This protein binds this small molecule.
Small molecule (SMILES): CC(=O)N[C@@H]1[C@@H](O)[C@H](O)[C@@H](CO)O[C@H]1O

Binding-site contacts:
Ligand atom O5 contacts residue ASN616 of chain 1.A at 2.4 Å (h-bond).
Ligand atom C2 contacts residue ASN616 of chain 1.A at 2.5 Å.
Ligand atom N2 contacts residue ASN616 of chain 1.A at 2.9 Å (h-bond).
Ligand atom C7 contacts residue ASN616 of chain 1.A at 3.5 Å.
Ligand atom C8 contacts residue GLN644 of chain 1.A at 4.1 Å.
Ligand atom C4 contacts residue ASN616 of chain 1.A at 4.2 Å.
Ligand atom C5 contacts residue ASN616 of chain 1.A at 3.7 Å.
Ligand atom C1 contacts residue ASN616 of chain 1.A at 1.4 Å.
Ligand atom C8 contacts residue ASN616 of chain 1.A at 4.0 Å.
Ligand atom O7 contacts residue ASN616 of chain 1.A at 3.6 Å (h-bond).
Ligand atom C3 contacts residue ASN616 of chain 1.A at 3.8 Å.

Sequence of chain 1.A:
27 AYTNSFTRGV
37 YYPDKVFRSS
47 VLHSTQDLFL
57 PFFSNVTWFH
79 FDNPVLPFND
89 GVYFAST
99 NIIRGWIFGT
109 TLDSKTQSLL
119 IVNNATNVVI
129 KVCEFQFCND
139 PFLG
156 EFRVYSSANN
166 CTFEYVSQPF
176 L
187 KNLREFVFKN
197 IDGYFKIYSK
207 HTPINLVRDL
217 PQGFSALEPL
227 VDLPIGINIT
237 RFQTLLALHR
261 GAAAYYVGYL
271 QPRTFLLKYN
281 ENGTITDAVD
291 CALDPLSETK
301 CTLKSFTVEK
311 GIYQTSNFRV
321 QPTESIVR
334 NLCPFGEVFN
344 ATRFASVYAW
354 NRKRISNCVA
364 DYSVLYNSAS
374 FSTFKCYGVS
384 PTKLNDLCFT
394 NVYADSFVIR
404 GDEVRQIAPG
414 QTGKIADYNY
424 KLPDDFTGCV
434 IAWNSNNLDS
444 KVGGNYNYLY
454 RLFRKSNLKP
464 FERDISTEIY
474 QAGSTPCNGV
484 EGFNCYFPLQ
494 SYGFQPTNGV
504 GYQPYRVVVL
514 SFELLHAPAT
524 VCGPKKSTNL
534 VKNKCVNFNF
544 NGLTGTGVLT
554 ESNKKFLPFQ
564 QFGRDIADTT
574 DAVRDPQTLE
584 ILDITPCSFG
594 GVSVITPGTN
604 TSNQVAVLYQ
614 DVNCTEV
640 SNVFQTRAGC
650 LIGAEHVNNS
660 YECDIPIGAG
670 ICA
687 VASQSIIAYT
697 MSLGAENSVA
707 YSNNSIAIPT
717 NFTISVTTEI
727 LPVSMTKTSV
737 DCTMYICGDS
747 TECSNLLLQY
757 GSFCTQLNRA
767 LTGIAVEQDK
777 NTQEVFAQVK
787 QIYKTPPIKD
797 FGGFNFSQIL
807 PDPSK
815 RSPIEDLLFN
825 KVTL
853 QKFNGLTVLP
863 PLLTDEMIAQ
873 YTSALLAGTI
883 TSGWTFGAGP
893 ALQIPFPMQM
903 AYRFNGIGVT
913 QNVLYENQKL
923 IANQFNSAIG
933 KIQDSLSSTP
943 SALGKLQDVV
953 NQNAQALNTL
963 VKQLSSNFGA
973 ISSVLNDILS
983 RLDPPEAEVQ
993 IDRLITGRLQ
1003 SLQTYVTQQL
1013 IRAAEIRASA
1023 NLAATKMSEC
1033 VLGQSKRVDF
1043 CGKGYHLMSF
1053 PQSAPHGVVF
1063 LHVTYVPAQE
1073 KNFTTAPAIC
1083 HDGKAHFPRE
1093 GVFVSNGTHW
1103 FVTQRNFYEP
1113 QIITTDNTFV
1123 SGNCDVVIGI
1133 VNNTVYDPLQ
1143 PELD